This protein binds this small molecule.
Small molecule (SMILES): O=S(=O)(O)c1cccc2cccc(Nc3ccccc3)c12

Sequence of chain 1.A:
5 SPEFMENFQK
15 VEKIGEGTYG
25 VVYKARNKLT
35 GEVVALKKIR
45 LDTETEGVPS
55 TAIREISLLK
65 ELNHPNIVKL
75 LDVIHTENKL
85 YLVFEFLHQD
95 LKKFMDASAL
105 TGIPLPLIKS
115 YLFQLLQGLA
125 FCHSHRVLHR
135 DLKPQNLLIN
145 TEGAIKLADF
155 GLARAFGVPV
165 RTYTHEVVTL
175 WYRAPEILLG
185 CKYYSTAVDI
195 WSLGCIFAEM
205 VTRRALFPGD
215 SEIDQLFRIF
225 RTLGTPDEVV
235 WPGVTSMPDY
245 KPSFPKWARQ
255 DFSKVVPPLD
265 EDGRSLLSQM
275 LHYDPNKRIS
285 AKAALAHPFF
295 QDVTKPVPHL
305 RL

Binding-site contacts:
Ligand atom C8 contacts residue VAL77 of chain 1.A at 4.2 Å (hydrophobic).
Ligand atom C9 contacts residue LEU84 of chain 1.A at 3.7 Å (hydrophobic).
Ligand atom C1 contacts residue LEU84 of chain 1.A at 3.7 Å (hydrophobic).
Ligand atom N contacts residue LEU84 of chain 1.A at 4.1 Å.
Ligand atom C13 contacts residue HIS79 of chain 1.A at 3.7 Å.
Ligand atom C5 contacts residue ILE60 of chain 1.A at 4.0 Å (hydrophobic).
Ligand atom O2 contacts residue VAL77 of chain 1.A at 4.0 Å.
Ligand atom O2 contacts residue HIS79 of chain 1.A at 3.0 Å (h-bond).
Ligand atom C10 contacts residue LEU84 of chain 1.A at 3.4 Å (hydrophobic).
Ligand atom C7 contacts residue LEU86 of chain 1.A at 3.6 Å (hydrophobic).
Ligand atom C12 contacts residue LEU84 of chain 1.A at 3.5 Å (hydrophobic).
Ligand atom O1 contacts residue LYS64 of chain 1.A at 3.8 Å.
Ligand atom C8 contacts residue LEU86 of chain 1.A at 4.2 Å (hydrophobic).
Ligand atom C7 contacts residue 2AN1 of chain 1.H at 3.6 Å.
Ligand atom O3 contacts residue LYS64 of chain 1.A at 2.7 Å (salt-bridge).
Ligand atom C13 contacts residue LEU84 of chain 1.A at 3.8 Å (hydrophobic).
Ligand atom C6 contacts residue ILE60 of chain 1.A at 4.1 Å (hydrophobic).
Ligand atom C8 contacts residue LYS64 of chain 1.A at 4.2 Å.
Ligand atom C2 contacts residue LEU84 of chain 1.A at 4.2 Å (hydrophobic).
Ligand atom C5 contacts residue LEU84 of chain 1.A at 3.8 Å (hydrophobic).
Ligand atom C10 contacts residue ILE60 of chain 1.A at 4.0 Å (hydrophobic).
Ligand atom C3 contacts residue ILE60 of chain 1.A at 3.7 Å (hydrophobic).
Ligand atom C11 contacts residue LEU84 of chain 1.A at 4.2 Å (hydrophobic).
Ligand atom O3 contacts residue VAL77 of chain 1.A at 3.9 Å.
Ligand atom C8 contacts residue ILE60 of chain 1.A at 3.9 Å (hydrophobic).
Ligand atom C4 contacts residue 2AN1 of chain 1.H at 3.8 Å.
Ligand atom O2 contacts residue LEU84 of chain 1.A at 3.7 Å.
Ligand atom C11 contacts residue HIS79 of chain 1.A at 4.1 Å.
Ligand atom S contacts residue LYS64 of chain 1.A at 3.9 Å.
Ligand atom C4 contacts residue ILE60 of chain 1.A at 3.7 Å (hydrophobic).
Ligand atom C2 contacts residue ILE60 of chain 1.A at 3.9 Å (hydrophobic).
Ligand atom C6 contacts residue 2AN1 of chain 1.H at 3.9 Å.
Ligand atom C3 contacts residue VAL162 of chain 1.A at 3.9 Å (hydrophobic).
Ligand atom C9 contacts residue ILE60 of chain 1.A at 3.9 Å (hydrophobic).
Ligand atom C13 contacts residue LEU45 of chain 1.A at 3.6 Å (hydrophobic).
Ligand atom C7 contacts residue ILE60 of chain 1.A at 4.0 Å (hydrophobic).
Ligand atom C1 contacts residue ILE60 of chain 1.A at 4.1 Å (hydrophobic).
Ligand atom C12 contacts residue HIS79 of chain 1.A at 3.7 Å.
Ligand atom C12 contacts residue LEU45 of chain 1.A at 4.1 Å (hydrophobic).
Ligand atom C14 contacts residue HIS79 of chain 1.A at 4.0 Å.